Sequence of chain 1.A:
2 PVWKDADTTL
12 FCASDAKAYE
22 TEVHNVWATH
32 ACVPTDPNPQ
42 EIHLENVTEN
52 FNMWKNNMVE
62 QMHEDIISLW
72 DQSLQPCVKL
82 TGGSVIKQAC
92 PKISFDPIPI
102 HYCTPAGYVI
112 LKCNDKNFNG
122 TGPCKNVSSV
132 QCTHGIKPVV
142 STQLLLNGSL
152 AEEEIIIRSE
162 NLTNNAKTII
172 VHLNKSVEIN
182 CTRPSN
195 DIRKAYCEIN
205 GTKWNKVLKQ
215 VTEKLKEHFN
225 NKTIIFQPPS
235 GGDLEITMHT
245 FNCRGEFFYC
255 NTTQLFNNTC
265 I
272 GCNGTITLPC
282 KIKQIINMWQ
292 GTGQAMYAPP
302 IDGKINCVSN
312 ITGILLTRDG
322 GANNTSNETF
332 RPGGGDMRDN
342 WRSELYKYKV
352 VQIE

Binding-site contacts:
Ligand atom C24 contacts residue ASP237 of chain 1.A at 3.5 Å.
Ligand atom F17 contacts residue MET338 of chain 1.A at 3.7 Å.
Ligand atom F17 contacts residue THR244 of chain 1.A at 3.5 Å.
Ligand atom O25 contacts residue ASP237 of chain 1.A at 3.0 Å (salt-bridge).
Ligand atom C23 contacts residue ASN288 of chain 1.A at 3.5 Å.
Ligand atom C15 contacts residue THR143 of chain 1.A at 3.7 Å.
Ligand atom O12 contacts residue TRP290 of chain 1.A at 3.7 Å.
Ligand atom C11 contacts residue ASN288 of chain 1.A at 3.7 Å.
Ligand atom N13 contacts residue GLU239 of chain 1.A at 3.5 Å.
Ligand atom C21 contacts residue ASN288 of chain 1.A at 3.1 Å.
Ligand atom O12 contacts residue GLY336 of chain 1.A at 3.3 Å (h-bond).
Ligand atom N13 contacts residue TRP290 of chain 1.A at 3.6 Å.
Ligand atom C20 contacts residue ILE287 of chain 1.A at 3.7 Å (hydrophobic).
Ligand atom F17 contacts residue THR143 of chain 1.A at 3.4 Å.
Ligand atom C14 contacts residue GLU239 of chain 1.A at 3.6 Å.
Ligand atom C05 contacts residue GLY292 of chain 1.A at 3.5 Å.
Ligand atom N13 contacts residue ASN288 of chain 1.A at 2.7 Å (h-bond).
Ligand atom C22 contacts residue GLU239 of chain 1.A at 3.6 Å.
Ligand atom C07 contacts residue MET289 of chain 1.A at 3.9 Å (hydrophobic).
Ligand atom N08 contacts residue MET289 of chain 1.A at 3.8 Å.
Ligand atom C14 contacts residue ASN288 of chain 1.A at 3.4 Å.
Ligand atom C15 contacts residue MET338 of chain 1.A at 3.8 Å (hydrophobic).
Ligand atom C24 contacts residue ASN288 of chain 1.A at 3.4 Å.
Ligand atom C21 contacts residue ILE287 of chain 1.A at 3.6 Å (hydrophobic).
Ligand atom C11 contacts residue MET289 of chain 1.A at 3.8 Å (hydrophobic).
Ligand atom C30 contacts residue GLY336 of chain 1.A at 3.2 Å.
Ligand atom C14 contacts residue TRP290 of chain 1.A at 3.8 Å (hydrophobic).
Ligand atom F17 contacts residue SER142 of chain 1.A at 3.4 Å.
Ligand atom CL1 contacts residue PHE245 of chain 1.A at 3.8 Å.
Ligand atom C10 contacts residue ASN288 of chain 1.A at 3.7 Å.
Ligand atom F17 contacts residue VAL141 of chain 1.A at 3.8 Å.
Ligand atom CL1 contacts residue PHE251 of chain 1.A at 3.6 Å.
Ligand atom N13 contacts residue MET289 of chain 1.A at 3.7 Å.
Ligand atom C24 contacts residue GLU239 of chain 1.A at 3.6 Å.
Ligand atom C04 contacts residue GLY292 of chain 1.A at 3.7 Å.
Ligand atom C28 contacts residue TRP290 of chain 1.A at 3.2 Å (hydrophobic).
Ligand atom C22 contacts residue ASN288 of chain 1.A at 3.8 Å.
Ligand atom C11 contacts residue TRP290 of chain 1.A at 3.8 Å (hydrophobic).
Ligand atom C30 contacts residue ASP337 of chain 1.A at 3.5 Å.
Ligand atom C10 contacts residue MET289 of chain 1.A at 3.3 Å (hydrophobic).

This small molecule binds to this protein.
Small molecule (SMILES): C[C@@H]1CN(C(=O)N2C[C@H](CO)C[C@H](C(=O)Nc3ccc(Cl)c(F)c3)C2)C[C@H](C)N1C